The small molecule below binds the protein below.
Small molecule (SMILES): CC(=O)N[C@H]1[C@H](O[C@H]2[C@H](O)[C@@H](NC(C)=O)CO[C@@H]2CO)O[C@H](CO)[C@@H](O)[C@@H]1O

Binding-site contacts:
Ligand atom C1 contacts residue THR1100 of chain 1.B at 4.0 Å.
Ligand atom C5 contacts residue PHE1103 of chain 1.B at 4.2 Å (hydrophobic).
Ligand atom C7 contacts residue GLY1099 of chain 1.B at 4.3 Å.
Ligand atom C7 contacts residue HIS1101 of chain 1.B at 4.3 Å.
Ligand atom C8 contacts residue THR1100 of chain 1.B at 4.0 Å.
Ligand atom O5 contacts residue PHE1103 of chain 1.B at 3.6 Å.
Ligand atom O7 contacts residue HIS1101 of chain 1.B at 4.2 Å.
Ligand atom C7 contacts residue THR1100 of chain 1.B at 4.2 Å.
Ligand atom C5 contacts residue HIS1101 of chain 1.B at 3.9 Å.
Ligand atom C3 contacts residue THR1100 of chain 1.B at 3.9 Å.
Ligand atom C8 contacts residue HIS1101 of chain 1.B at 4.2 Å.
Ligand atom C8 contacts residue ASN1098 of chain 1.B at 4.3 Å.
Ligand atom C6 contacts residue PHE1103 of chain 1.B at 4.0 Å (hydrophobic).
Ligand atom C3 contacts residue ASN1098 of chain 1.B at 3.9 Å.
Ligand atom C2 contacts residue ASN1098 of chain 1.B at 2.6 Å.
Ligand atom C1 contacts residue ASN1098 of chain 1.B at 1.5 Å.
Ligand atom C1 contacts residue HIS1101 of chain 1.B at 4.0 Å.
Ligand atom C1 contacts residue PHE1103 of chain 1.B at 4.2 Å (hydrophobic).
Ligand atom C3 contacts residue HIS1101 of chain 1.B at 4.2 Å.
Ligand atom O5 contacts residue HIS1101 of chain 1.B at 4.3 Å.
Ligand atom O5 contacts residue ASN1098 of chain 1.B at 2.5 Å (h-bond).
Ligand atom C7 contacts residue ASN1098 of chain 1.B at 3.7 Å.
Ligand atom N2 contacts residue THR1100 of chain 1.B at 3.2 Å (h-bond).
Ligand atom C2 contacts residue THR1100 of chain 1.B at 3.9 Å.
Ligand atom O7 contacts residue ASN1098 of chain 1.B at 4.0 Å.
Ligand atom N2 contacts residue ASN1098 of chain 1.B at 3.0 Å (h-bond).
Ligand atom C4 contacts residue ASN1098 of chain 1.B at 4.4 Å.
Ligand atom C5 contacts residue ASN1098 of chain 1.B at 3.9 Å.
Ligand atom C8 contacts residue GLY1099 of chain 1.B at 3.6 Å.

Sequence of chain 1.B:
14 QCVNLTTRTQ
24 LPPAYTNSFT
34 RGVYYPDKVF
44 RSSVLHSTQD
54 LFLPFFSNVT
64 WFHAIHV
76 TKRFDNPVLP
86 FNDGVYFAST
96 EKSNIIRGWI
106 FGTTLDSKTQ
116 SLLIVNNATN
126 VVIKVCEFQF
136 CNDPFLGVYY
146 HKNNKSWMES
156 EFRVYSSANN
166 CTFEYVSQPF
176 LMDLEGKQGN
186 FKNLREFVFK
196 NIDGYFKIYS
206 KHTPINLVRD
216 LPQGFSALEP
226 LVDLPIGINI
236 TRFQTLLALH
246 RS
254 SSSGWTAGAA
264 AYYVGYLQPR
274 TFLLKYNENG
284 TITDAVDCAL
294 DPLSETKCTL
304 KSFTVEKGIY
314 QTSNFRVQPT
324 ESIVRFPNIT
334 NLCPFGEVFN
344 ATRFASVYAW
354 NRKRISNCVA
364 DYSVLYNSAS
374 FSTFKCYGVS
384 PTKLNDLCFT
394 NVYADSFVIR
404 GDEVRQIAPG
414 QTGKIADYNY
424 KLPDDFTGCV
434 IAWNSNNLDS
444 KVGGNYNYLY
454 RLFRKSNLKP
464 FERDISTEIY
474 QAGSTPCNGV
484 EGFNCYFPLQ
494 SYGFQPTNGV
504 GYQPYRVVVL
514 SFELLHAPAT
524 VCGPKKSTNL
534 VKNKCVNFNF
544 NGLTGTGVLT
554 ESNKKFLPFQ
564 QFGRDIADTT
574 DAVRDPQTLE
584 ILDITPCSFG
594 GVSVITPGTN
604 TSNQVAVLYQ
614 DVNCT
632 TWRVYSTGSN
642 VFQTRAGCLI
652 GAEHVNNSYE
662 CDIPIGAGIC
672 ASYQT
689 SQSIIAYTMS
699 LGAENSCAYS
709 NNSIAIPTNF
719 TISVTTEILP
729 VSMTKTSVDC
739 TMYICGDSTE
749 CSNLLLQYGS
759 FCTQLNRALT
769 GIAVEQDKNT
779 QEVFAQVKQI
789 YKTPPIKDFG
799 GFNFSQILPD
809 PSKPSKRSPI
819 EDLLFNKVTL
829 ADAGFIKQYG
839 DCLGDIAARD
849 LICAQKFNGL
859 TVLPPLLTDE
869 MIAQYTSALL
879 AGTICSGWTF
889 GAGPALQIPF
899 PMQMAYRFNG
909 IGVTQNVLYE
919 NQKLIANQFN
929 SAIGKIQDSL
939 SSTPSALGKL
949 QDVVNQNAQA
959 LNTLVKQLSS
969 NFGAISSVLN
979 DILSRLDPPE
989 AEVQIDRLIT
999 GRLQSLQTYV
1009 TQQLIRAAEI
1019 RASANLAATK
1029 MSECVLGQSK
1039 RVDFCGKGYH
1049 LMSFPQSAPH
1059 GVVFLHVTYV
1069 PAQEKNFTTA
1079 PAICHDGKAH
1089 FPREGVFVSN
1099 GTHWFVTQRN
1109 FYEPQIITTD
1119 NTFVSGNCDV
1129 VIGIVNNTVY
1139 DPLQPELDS